Sequence of chain 1.A:
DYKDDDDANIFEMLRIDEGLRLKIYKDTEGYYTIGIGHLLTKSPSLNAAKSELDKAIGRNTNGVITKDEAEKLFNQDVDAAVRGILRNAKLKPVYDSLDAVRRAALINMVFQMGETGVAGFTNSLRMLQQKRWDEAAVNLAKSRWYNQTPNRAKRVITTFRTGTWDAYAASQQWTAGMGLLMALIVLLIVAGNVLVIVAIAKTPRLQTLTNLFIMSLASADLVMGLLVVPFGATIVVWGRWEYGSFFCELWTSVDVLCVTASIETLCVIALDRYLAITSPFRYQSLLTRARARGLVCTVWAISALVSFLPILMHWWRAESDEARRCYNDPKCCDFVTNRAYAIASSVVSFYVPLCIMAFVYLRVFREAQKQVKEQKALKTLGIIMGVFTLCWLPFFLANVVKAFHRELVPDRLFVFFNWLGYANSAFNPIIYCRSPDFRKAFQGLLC

Binding-site contacts:
Ligand atom CAG contacts residue VAL477 of chain 1.A at 3.6 Å (hydrophobic).
Ligand atom CAB contacts residue PHE335 of chain 1.A at 3.8 Å (hydrophobic).
Ligand atom CAJ contacts residue ASN480 of chain 1.A at 3.7 Å.
Ligand atom CAN contacts residue ASP255 of chain 1.A at 3.0 Å.
Ligand atom CAA contacts residue CYS333 of chain 1.A at 2.9 Å (hydrophobic).
Ligand atom CAO contacts residue TYR484 of chain 1.A at 3.8 Å (hydrophobic).
Ligand atom CAI contacts residue ASP334 of chain 1.A at 3.8 Å.
Ligand atom CAZ contacts residue ASN480 of chain 1.A at 3.4 Å.
Ligand atom CAW contacts residue VAL256 of chain 1.A at 3.7 Å (hydrophobic).
Ligand atom CAH contacts residue VAL477 of chain 1.A at 3.3 Å (hydrophobic).
Ligand atom CAU contacts residue VAL256 of chain 1.A at 3.6 Å (hydrophobic).
Ligand atom OAE contacts residue SER345 of chain 1.A at 3.5 Å.
Ligand atom OAD contacts residue ALA342 of chain 1.A at 3.8 Å.
Ligand atom CAO contacts residue ASP255 of chain 1.A at 3.7 Å.
Ligand atom CAC contacts residue ASN480 of chain 1.A at 3.5 Å.
Ligand atom CAB contacts residue ASP255 of chain 1.A at 3.6 Å.
Ligand atom NAP contacts residue ASN480 of chain 1.A at 2.8 Å (h-bond).
Ligand atom OAE contacts residue SER349 of chain 1.A at 3.3 Å (h-bond).
Ligand atom OAR contacts residue PHE457 of chain 1.A at 3.6 Å.
Ligand atom CAM contacts residue ASN461 of chain 1.A at 3.1 Å.
Ligand atom OAR contacts residue PHE335 of chain 1.A at 3.8 Å.
Ligand atom NAQ contacts residue SER345 of chain 1.A at 3.3 Å (h-bond).
Ligand atom NAP contacts residue TYR484 of chain 1.A at 3.6 Å.
Ligand atom OAD contacts residue SER345 of chain 1.A at 3.6 Å.
Ligand atom CBA contacts residue ASN480 of chain 1.A at 3.5 Å.
Ligand atom CAZ contacts residue ASP255 of chain 1.A at 3.8 Å.
Ligand atom CAM contacts residue PHE457 of chain 1.A at 3.6 Å (hydrophobic).
Ligand atom OAF contacts residue ASN480 of chain 1.A at 3.3 Å (h-bond).
Ligand atom CAO contacts residue TRP251 of chain 1.A at 3.6 Å (hydrophobic).
Ligand atom CAS contacts residue ASN461 of chain 1.A at 2.9 Å.
Ligand atom CAO contacts residue ASN480 of chain 1.A at 3.7 Å.
Ligand atom NAP contacts residue ASP255 of chain 1.A at 2.7 Å (salt-bridge).
Ligand atom OAD contacts residue ASN461 of chain 1.A at 2.4 Å (h-bond).
Ligand atom CBA contacts residue ASP255 of chain 1.A at 3.5 Å.
Ligand atom CAA contacts residue TRP251 of chain 1.A at 3.2 Å (hydrophobic).
Ligand atom OAE contacts residue VAL256 of chain 1.A at 3.5 Å.
Ligand atom CAN contacts residue ASN480 of chain 1.A at 3.7 Å.
Ligand atom CAL contacts residue VAL256 of chain 1.A at 3.4 Å (hydrophobic).
Ligand atom OAF contacts residue ASP255 of chain 1.A at 3.3 Å (salt-bridge).
Ligand atom CAK contacts residue VAL256 of chain 1.A at 3.3 Å (hydrophobic).

A small-molecule ligand and the protein it binds are described below.
Small molecule (SMILES): Cc1ccccc1CC(C)(C)NC[C@H](O)c1ccc(O)c2c1OCC(=O)N2